Binding-site contacts:
Ligand atom C10 contacts residue ILE489 of chain 1.A at 3.9 Å (hydrophobic).
Ligand atom C6 contacts residue TRP488 of chain 1.A at 4.4 Å (hydrophobic).
Ligand atom C14 contacts residue ARG468 of chain 1.A at 3.8 Å.
Ligand atom C6 contacts residue ARG468 of chain 1.A at 4.5 Å.
Ligand atom C13 contacts residue ARG468 of chain 1.A at 4.1 Å.
Ligand atom C7 contacts residue ARG468 of chain 1.A at 3.4 Å.
Ligand atom C6 contacts residue PHE485 of chain 1.A at 4.5 Å (hydrophobic).
Ligand atom C8 contacts residue PHE485 of chain 1.A at 3.4 Å (hydrophobic).
Ligand atom C3 contacts residue LEU472 of chain 1.A at 3.6 Å (hydrophobic).
Ligand atom C8 contacts residue ILE489 of chain 1.A at 3.9 Å (hydrophobic).
Ligand atom O15 contacts residue ALA492 of chain 1.A at 3.6 Å.
Ligand atom C12 contacts residue ALA492 of chain 1.A at 4.2 Å (hydrophobic).
Ligand atom C10 contacts residue TRP488 of chain 1.A at 4.3 Å (hydrophobic).
Ligand atom C9 contacts residue ARG468 of chain 1.A at 4.1 Å.
Ligand atom C8 contacts residue TRP488 of chain 1.A at 4.0 Å (hydrophobic).
Ligand atom C3 contacts residue ILE469 of chain 1.A at 4.3 Å (hydrophobic).
Ligand atom C5 contacts residue PHE485 of chain 1.A at 4.2 Å (hydrophobic).
Ligand atom C11 contacts residue TRP488 of chain 1.A at 4.4 Å (hydrophobic).
Ligand atom C2 contacts residue ILE469 of chain 1.A at 4.1 Å (hydrophobic).
Ligand atom C11 contacts residue ILE489 of chain 1.A at 4.3 Å (hydrophobic).
Ligand atom C7 contacts residue TRP488 of chain 1.A at 3.4 Å (hydrophobic).
Ligand atom C4 contacts residue ILE469 of chain 1.A at 4.4 Å (hydrophobic).
Ligand atom C16 contacts residue ALA492 of chain 1.A at 3.9 Å (hydrophobic).
Ligand atom C11 contacts residue ALA492 of chain 1.A at 4.0 Å (hydrophobic).

Sequence of chain 1.A:
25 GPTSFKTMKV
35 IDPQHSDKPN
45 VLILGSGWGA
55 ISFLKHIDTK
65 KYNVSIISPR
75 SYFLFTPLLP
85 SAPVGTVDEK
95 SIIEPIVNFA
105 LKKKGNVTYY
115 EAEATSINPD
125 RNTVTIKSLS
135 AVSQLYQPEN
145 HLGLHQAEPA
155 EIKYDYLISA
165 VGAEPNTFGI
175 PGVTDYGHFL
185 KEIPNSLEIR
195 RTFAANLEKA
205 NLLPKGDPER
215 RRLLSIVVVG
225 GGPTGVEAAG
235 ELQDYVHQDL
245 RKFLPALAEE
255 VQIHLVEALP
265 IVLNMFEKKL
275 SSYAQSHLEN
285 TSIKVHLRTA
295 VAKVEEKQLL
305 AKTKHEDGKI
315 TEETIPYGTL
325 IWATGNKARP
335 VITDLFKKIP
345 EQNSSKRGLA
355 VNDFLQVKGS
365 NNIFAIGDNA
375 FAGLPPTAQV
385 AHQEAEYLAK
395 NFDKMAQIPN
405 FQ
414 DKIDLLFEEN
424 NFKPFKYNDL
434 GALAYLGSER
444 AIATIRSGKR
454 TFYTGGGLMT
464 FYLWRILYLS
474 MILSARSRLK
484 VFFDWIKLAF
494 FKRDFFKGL

This small molecule binds to this protein.
Small molecule (SMILES): COCCOCCOCCOc1ccc(C(C)(C)CC(C)(C)C)cc1